A small-molecule ligand and the protein it binds are described below.
Small molecule (SMILES): C[C@H](N)C(=O)N[C@@H](CCCCN)C(=O)N[C@@H](CCCN=C(N)N)C(=O)N[C@H](C=O)Cc1cnc[nH]1

Binding-site contacts:
Ligand atom CB contacts residue ASP119 of chain 1.M at 3.5 Å.
Ligand atom NE contacts residue LEU80 of chain 1.M at 3.7 Å.
Ligand atom CZ contacts residue TYR63 of chain 1.M at 4.2 Å (hydrophobic).
Ligand atom CD2 contacts residue GLU69 of chain 1.M at 4.0 Å.
Ligand atom CG contacts residue ASP115 of chain 1.M at 3.8 Å.
Ligand atom CB contacts residue ILE116 of chain 1.M at 4.3 Å (hydrophobic).
Ligand atom N contacts residue ASP119 of chain 1.M at 3.0 Å (salt-bridge).
Ligand atom N contacts residue ASP115 of chain 1.M at 4.1 Å.
Ligand atom NH2 contacts residue THR75 of chain 1.M at 3.6 Å.
Ligand atom CE1 contacts residue GLU69 of chain 1.M at 3.9 Å.
Ligand atom NH1 contacts residue TYR63 of chain 1.M at 3.6 Å.
Ligand atom C contacts residue ASP115 of chain 1.M at 4.0 Å.
Ligand atom CG contacts residue ASP119 of chain 1.M at 3.2 Å.
Ligand atom CG contacts residue ASP115 of chain 1.M at 4.2 Å.
Ligand atom CB contacts residue ASP119 of chain 1.M at 3.8 Å.
Ligand atom NH2 contacts residue THR76 of chain 1.M at 4.2 Å.
Ligand atom NH1 contacts residue GLU69 of chain 1.M at 2.1 Å (salt-bridge).
Ligand atom NE2 contacts residue GLU69 of chain 1.M at 3.0 Å (salt-bridge).
Ligand atom NE contacts residue ASP119 of chain 1.M at 3.5 Å (salt-bridge).
Ligand atom NH2 contacts residue GLU69 of chain 1.M at 2.8 Å (salt-bridge).
Ligand atom C contacts residue ASP119 of chain 1.M at 3.7 Å.
Ligand atom CG contacts residue ASP119 of chain 1.M at 2.9 Å.
Ligand atom CB contacts residue ASP119 of chain 1.M at 3.9 Å.
Ligand atom CZ contacts residue GLU69 of chain 1.M at 3.2 Å.
Ligand atom CD contacts residue LEU80 of chain 1.M at 3.5 Å (hydrophobic).
Ligand atom C contacts residue ASP119 of chain 1.M at 3.6 Å.
Ligand atom CD contacts residue ASP119 of chain 1.M at 3.7 Å.
Ligand atom CE contacts residue GLU118 of chain 1.M at 3.8 Å.
Ligand atom CG contacts residue GLU118 of chain 1.M at 3.8 Å.
Ligand atom CD contacts residue ILE116 of chain 1.M at 3.8 Å (hydrophobic).
Ligand atom CA contacts residue ASP119 of chain 1.M at 3.9 Å.
Ligand atom CG contacts residue ILE116 of chain 1.M at 3.6 Å (hydrophobic).
Ligand atom CA contacts residue ASP119 of chain 1.M at 3.4 Å.
Ligand atom N contacts residue ASP119 of chain 1.M at 2.8 Å (salt-bridge).
Ligand atom CB contacts residue GLU118 of chain 1.M at 4.1 Å.
Ligand atom CA contacts residue ASP119 of chain 1.M at 4.0 Å.
Ligand atom CZ contacts residue LEU80 of chain 1.M at 4.3 Å (hydrophobic).
Ligand atom CA contacts residue ASP115 of chain 1.M at 4.3 Å.
Ligand atom O contacts residue ASP115 of chain 1.M at 3.5 Å.
Ligand atom CB contacts residue ASP115 of chain 1.M at 3.3 Å.

Sequence of chain 1.M:
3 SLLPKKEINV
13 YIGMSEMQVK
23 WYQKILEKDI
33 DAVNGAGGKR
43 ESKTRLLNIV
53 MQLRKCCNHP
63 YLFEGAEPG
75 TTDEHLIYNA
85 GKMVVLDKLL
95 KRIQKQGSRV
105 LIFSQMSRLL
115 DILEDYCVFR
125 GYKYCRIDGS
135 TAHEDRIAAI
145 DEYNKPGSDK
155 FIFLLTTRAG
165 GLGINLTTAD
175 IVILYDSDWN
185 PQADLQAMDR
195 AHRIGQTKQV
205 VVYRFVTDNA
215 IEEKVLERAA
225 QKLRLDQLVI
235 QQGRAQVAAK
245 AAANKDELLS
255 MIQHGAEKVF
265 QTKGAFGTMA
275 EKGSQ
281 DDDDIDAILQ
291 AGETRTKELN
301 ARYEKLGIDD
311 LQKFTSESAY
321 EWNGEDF